Sequence of chain 1.A:
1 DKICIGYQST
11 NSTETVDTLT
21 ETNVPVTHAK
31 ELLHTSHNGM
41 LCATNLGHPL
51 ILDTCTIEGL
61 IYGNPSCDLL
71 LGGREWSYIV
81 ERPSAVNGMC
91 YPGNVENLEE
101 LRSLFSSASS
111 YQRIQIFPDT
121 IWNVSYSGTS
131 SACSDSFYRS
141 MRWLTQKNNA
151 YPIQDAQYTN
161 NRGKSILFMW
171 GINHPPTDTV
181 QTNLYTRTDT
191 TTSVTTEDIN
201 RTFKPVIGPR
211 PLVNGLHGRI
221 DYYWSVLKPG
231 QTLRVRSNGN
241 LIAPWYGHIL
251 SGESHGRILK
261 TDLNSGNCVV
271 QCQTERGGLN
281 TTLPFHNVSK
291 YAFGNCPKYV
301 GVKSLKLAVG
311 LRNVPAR

Binding-site contacts:
Ligand atom C4 contacts residue ASN11 of chain 1.A at 4.2 Å.
Ligand atom N2 contacts residue ASN11 of chain 1.A at 2.9 Å (h-bond).
Ligand atom O5 contacts residue ASN11 of chain 1.A at 2.4 Å (h-bond).
Ligand atom C7 contacts residue ASN11 of chain 1.A at 3.3 Å.
Ligand atom C8 contacts residue ASN11 of chain 1.A at 3.0 Å.
Ligand atom C1 contacts residue ASN11 of chain 1.A at 1.4 Å.
Ligand atom C3 contacts residue ASN11 of chain 1.A at 3.8 Å.
Ligand atom C5 contacts residue ASN11 of chain 1.A at 3.7 Å.
Ligand atom C2 contacts residue ASN11 of chain 1.A at 2.4 Å.
Ligand atom O7 contacts residue ASN11 of chain 1.A at 4.4 Å.

A small-molecule ligand and the protein it binds are described below.
Small molecule (SMILES): CC(=O)N[C@@H]1[C@@H](O)[C@H](O)[C@@H](CO)O[C@H]1O